Sequence of chain 34.F:
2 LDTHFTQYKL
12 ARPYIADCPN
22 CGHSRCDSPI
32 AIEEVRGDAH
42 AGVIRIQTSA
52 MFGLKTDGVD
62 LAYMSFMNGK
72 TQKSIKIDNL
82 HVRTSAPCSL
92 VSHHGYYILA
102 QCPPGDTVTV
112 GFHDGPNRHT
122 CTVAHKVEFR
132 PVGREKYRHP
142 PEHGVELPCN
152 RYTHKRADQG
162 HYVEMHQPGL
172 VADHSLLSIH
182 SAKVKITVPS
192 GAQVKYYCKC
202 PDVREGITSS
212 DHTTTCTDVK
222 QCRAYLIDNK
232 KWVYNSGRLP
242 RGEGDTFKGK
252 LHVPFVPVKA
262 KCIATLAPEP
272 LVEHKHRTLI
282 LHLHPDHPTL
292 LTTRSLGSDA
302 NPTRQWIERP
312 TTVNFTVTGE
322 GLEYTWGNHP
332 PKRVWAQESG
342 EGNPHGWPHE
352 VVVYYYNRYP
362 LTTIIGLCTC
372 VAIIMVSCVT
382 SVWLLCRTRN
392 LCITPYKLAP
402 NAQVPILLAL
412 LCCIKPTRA

The small molecule below binds the protein below.
Small molecule (SMILES): O=C(O)[C@@H]1O[C@H](O[C@H]2[C@@H](OS(=O)(=O)O)O[C@@H](O)[C@H](NS(=O)(=O)O)[C@H]2O)[C@@H](OS(=O)(=O)O)[C@H](O)[C@@H]1O

Binding-site contacts:
Ligand atom O6B contacts residue HIS155 of chain 34.F at 3.3 Å (h-bond).
Ligand atom O6B contacts residue LEU62 of chain 34.F at 4.0 Å.
Ligand atom OAF contacts residue THR4 of chain 34.F at 2.9 Å (h-bond).
Ligand atom O5 contacts residue LYS156 of chain 34.F at 3.4 Å.
Ligand atom O5B contacts residue LYS156 of chain 34.F at 3.3 Å.
Ligand atom C3 contacts residue ALA158 of chain 34.F at 4.0 Å (hydrophobic).
Ligand atom OAF contacts residue ARG157 of chain 34.F at 2.8 Å (salt-bridge).
Ligand atom O4 contacts residue LYS156 of chain 34.F at 3.5 Å.
Ligand atom O6B contacts residue HIS94 of chain 34.F at 4.0 Å.
Ligand atom C2 contacts residue ALA158 of chain 34.F at 3.7 Å (hydrophobic).
Ligand atom C5 contacts residue HIS155 of chain 34.F at 4.0 Å.
Ligand atom C6 contacts residue HIS94 of chain 34.F at 3.9 Å.
Ligand atom O3 contacts residue LYS156 of chain 34.F at 3.0 Å.
Ligand atom OAH contacts residue LEU2 of chain 34.F at 2.8 Å (h-bond).
Ligand atom OAH contacts residue ARG157 of chain 34.F at 3.1 Å (salt-bridge).
Ligand atom O3 contacts residue ARG157 of chain 34.F at 3.3 Å (salt-bridge).
Ligand atom C4 contacts residue LYS156 of chain 34.F at 4.0 Å.
Ligand atom O6A contacts residue SER93 of chain 34.F at 3.2 Å.
Ligand atom OBI contacts residue LYS156 of chain 34.F at 4.0 Å.
Ligand atom C6 contacts residue LEU62 of chain 34.F at 3.5 Å (hydrophobic).
Ligand atom OAF contacts residue ALA158 of chain 34.F at 3.3 Å.
Ligand atom O4 contacts residue HIS155 of chain 34.F at 3.5 Å (h-bond).
Ligand atom O6B contacts residue LYS156 of chain 34.F at 3.3 Å.
Ligand atom C6 contacts residue SER93 of chain 34.F at 4.0 Å.
Ligand atom O6A contacts residue LEU62 of chain 34.F at 3.4 Å.
Ligand atom O5 contacts residue ARG157 of chain 34.F at 3.8 Å.
Ligand atom O5 contacts residue HIS155 of chain 34.F at 3.6 Å.
Ligand atom O6A contacts residue HIS155 of chain 34.F at 3.8 Å.
Ligand atom C6 contacts residue HIS155 of chain 34.F at 3.4 Å.
Ligand atom C3 contacts residue ARG157 of chain 34.F at 3.7 Å.
Ligand atom SAG contacts residue ARG157 of chain 34.F at 3.6 Å (salt-bridge).
Ligand atom OAH contacts residue ASP3 of chain 34.F at 4.0 Å.
Ligand atom C3 contacts residue LYS156 of chain 34.F at 4.0 Å.
Ligand atom O6A contacts residue HIS94 of chain 34.F at 3.2 Å (h-bond).
Ligand atom SAG contacts residue THR4 of chain 34.F at 3.9 Å.
Ligand atom O3 contacts residue ALA158 of chain 34.F at 3.0 Å (h-bond).
Ligand atom O4 contacts residue SER93 of chain 34.F at 3.0 Å (h-bond).
Ligand atom OAH contacts residue THR4 of chain 34.F at 3.7 Å.
Ligand atom C5 contacts residue LEU62 of chain 34.F at 3.8 Å (hydrophobic).
Ligand atom O6B contacts residue ARG157 of chain 34.F at 3.3 Å (salt-bridge).